Sequence of chain 1.A:
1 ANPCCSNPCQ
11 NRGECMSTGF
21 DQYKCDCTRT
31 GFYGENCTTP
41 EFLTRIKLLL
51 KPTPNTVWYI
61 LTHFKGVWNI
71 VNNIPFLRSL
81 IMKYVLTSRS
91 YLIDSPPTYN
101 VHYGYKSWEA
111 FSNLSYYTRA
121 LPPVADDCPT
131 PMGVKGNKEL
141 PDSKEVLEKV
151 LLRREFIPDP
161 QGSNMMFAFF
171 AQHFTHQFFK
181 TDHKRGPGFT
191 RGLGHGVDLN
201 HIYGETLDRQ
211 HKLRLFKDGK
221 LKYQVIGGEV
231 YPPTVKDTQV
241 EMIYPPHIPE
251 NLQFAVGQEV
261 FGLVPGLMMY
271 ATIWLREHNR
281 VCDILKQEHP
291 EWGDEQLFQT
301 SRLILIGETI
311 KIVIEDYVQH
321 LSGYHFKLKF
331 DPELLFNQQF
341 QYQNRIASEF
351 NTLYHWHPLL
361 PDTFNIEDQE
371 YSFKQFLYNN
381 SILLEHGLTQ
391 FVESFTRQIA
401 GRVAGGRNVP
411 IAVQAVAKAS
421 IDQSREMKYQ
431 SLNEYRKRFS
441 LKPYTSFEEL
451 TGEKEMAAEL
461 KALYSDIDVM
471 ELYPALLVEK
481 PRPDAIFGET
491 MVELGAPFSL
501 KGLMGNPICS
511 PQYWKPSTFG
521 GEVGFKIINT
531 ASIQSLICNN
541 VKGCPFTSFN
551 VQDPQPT

A small-molecule ligand and the protein it binds are described below.
Small molecule (SMILES): CC(=O)N[C@@H]1[C@@H](O)[C@H](O)[C@@H](CO)O[C@H]1O

Binding-site contacts:
Ligand atom O7 contacts residue ASN379 of chain 1.A at 3.8 Å.
Ligand atom O5 contacts residue SER381 of chain 1.A at 3.7 Å.
Ligand atom C3 contacts residue ASN379 of chain 1.A at 3.8 Å.
Ligand atom C1 contacts residue ASN379 of chain 1.A at 1.4 Å.
Ligand atom O6 contacts residue SER381 of chain 1.A at 4.0 Å.
Ligand atom C2 contacts residue ASN379 of chain 1.A at 2.5 Å.
Ligand atom C6 contacts residue GLU385 of chain 1.A at 3.5 Å.
Ligand atom C1 contacts residue ILE382 of chain 1.A at 4.2 Å (hydrophobic).
Ligand atom O5 contacts residue ILE382 of chain 1.A at 3.7 Å.
Ligand atom C1 contacts residue GLN375 of chain 1.A at 4.5 Å.
Ligand atom O6 contacts residue GLU385 of chain 1.A at 2.7 Å (salt-bridge).
Ligand atom C7 contacts residue ASN379 of chain 1.A at 3.5 Å.
Ligand atom C7 contacts residue GLN375 of chain 1.A at 4.4 Å.
Ligand atom N2 contacts residue ASN379 of chain 1.A at 2.9 Å (h-bond).
Ligand atom C5 contacts residue ASN379 of chain 1.A at 3.7 Å.
Ligand atom C4 contacts residue ASN379 of chain 1.A at 4.2 Å.
Ligand atom C1 contacts residue SER381 of chain 1.A at 3.6 Å.
Ligand atom O7 contacts residue LYS374 of chain 1.A at 4.4 Å.
Ligand atom C5 contacts residue SER381 of chain 1.A at 4.0 Å.
Ligand atom O7 contacts residue GLN375 of chain 1.A at 3.7 Å.
Ligand atom O6 contacts residue ILE382 of chain 1.A at 4.1 Å.
Ligand atom O5 contacts residue ASN379 of chain 1.A at 2.4 Å (h-bond).